This small molecule binds to this protein.
Small molecule (SMILES): CC(=O)N[C@H]1[C@H](O[C@H]2[C@H](O)[C@@H](NC(C)=O)CO[C@@H]2CO[C@@H]2O[C@@H](C)[C@@H](O)[C@@H](O)[C@@H]2O)O[C@H](CO)[C@@H](O[C@@H]2O[C@H](CO)[C@@H](O)[C@H](O)[C@@H]2O)[C@@H]1O

Sequence of chain 1.A:
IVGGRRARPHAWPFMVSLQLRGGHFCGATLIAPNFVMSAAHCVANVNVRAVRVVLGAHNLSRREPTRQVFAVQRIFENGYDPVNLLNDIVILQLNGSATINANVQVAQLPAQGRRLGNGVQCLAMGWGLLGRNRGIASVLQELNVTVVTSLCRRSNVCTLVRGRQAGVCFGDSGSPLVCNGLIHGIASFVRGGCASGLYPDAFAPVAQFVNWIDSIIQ

Binding-site contacts:
Ligand atom C8 contacts residue VAL69 of chain 1.A at 3.6 Å (hydrophobic).
Ligand atom C6 contacts residue ARG49 of chain 1.A at 3.4 Å.
Ligand atom C5 contacts residue ALA71 of chain 1.A at 4.1 Å (hydrophobic).
Ligand atom O4 contacts residue ARG52 of chain 1.A at 3.5 Å (salt-bridge).
Ligand atom C1 contacts residue ARG52 of chain 1.A at 4.1 Å.
Ligand atom C6 contacts residue ARG52 of chain 1.A at 3.6 Å.
Ligand atom C2 contacts residue ARG52 of chain 1.A at 4.4 Å.
Ligand atom C6 contacts residue ALA71 of chain 1.A at 4.2 Å (hydrophobic).
Ligand atom C6 contacts residue PHE70 of chain 1.A at 4.3 Å (hydrophobic).
Ligand atom O7 contacts residue ASN95 of chain 1.A at 3.3 Å (h-bond).
Ligand atom O6 contacts residue ALA71 of chain 1.A at 4.3 Å.
Ligand atom C1 contacts residue ALA71 of chain 1.A at 4.0 Å (hydrophobic).
Ligand atom N2 contacts residue ASN95 of chain 1.A at 2.9 Å (h-bond).
Ligand atom C5 contacts residue ALA71 of chain 1.A at 4.0 Å (hydrophobic).
Ligand atom C6 contacts residue ALA50 of chain 1.A at 3.9 Å (hydrophobic).
Ligand atom O5 contacts residue PHE70 of chain 1.A at 4.2 Å.
Ligand atom O5 contacts residue ALA71 of chain 1.A at 3.5 Å.
Ligand atom C6 contacts residue ALA71 of chain 1.A at 4.1 Å (hydrophobic).
Ligand atom C5 contacts residue VAL69 of chain 1.A at 4.2 Å (hydrophobic).
Ligand atom C7 contacts residue VAL69 of chain 1.A at 4.5 Å (hydrophobic).
Ligand atom C4 contacts residue ASN95 of chain 1.A at 4.2 Å.
Ligand atom C3 contacts residue ASN95 of chain 1.A at 3.8 Å.
Ligand atom C5 contacts residue ASN95 of chain 1.A at 3.7 Å.
Ligand atom C5 contacts residue PHE70 of chain 1.A at 4.3 Å (hydrophobic).
Ligand atom O5 contacts residue ASN95 of chain 1.A at 2.4 Å (h-bond).
Ligand atom C6 contacts residue VAL51 of chain 1.A at 3.5 Å (hydrophobic).
Ligand atom C7 contacts residue ASN95 of chain 1.A at 3.3 Å.
Ligand atom O5 contacts residue ARG52 of chain 1.A at 3.3 Å (salt-bridge).
Ligand atom C8 contacts residue ASN95 of chain 1.A at 3.6 Å.
Ligand atom C5 contacts residue ARG49 of chain 1.A at 4.3 Å.
Ligand atom C1 contacts residue ASN95 of chain 1.A at 1.4 Å.
Ligand atom C2 contacts residue ASN95 of chain 1.A at 2.4 Å.
Ligand atom C4 contacts residue ARG49 of chain 1.A at 4.3 Å.
Ligand atom C5 contacts residue ARG52 of chain 1.A at 4.1 Å.